Sequence of chain 1.A:
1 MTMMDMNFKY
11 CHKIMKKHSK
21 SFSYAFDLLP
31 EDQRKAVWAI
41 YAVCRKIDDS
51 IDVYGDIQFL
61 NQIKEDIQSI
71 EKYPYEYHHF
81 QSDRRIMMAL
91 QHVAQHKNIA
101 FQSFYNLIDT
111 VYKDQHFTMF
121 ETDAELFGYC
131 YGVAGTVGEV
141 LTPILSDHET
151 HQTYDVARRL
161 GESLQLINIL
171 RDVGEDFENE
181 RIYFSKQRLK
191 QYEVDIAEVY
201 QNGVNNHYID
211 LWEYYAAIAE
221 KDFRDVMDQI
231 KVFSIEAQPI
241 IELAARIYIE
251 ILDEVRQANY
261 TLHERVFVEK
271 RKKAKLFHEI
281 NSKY

A small-molecule ligand and the protein it binds are described below.
Small molecule (SMILES): O[C@]1(c2ccc(-c3ccccc3)cc2)CN2CCC1CC2

Binding-site contacts:
Ligand atom CAM contacts residue POP1 of chain 1.F at 2.6 Å.
Ligand atom CAL contacts residue ASP48 of chain 1.A at 4.1 Å.
Ligand atom CAN contacts residue ASP48 of chain 1.A at 3.7 Å.
Ligand atom CAF contacts residue ALA134 of chain 1.A at 3.6 Å (hydrophobic).
Ligand atom CAJ contacts residue VAL133 of chain 1.A at 3.9 Å (hydrophobic).
Ligand atom NAT contacts residue POP1 of chain 1.F at 2.9 Å (h-bond).
Ligand atom CAF contacts residue VAL137 of chain 1.A at 3.8 Å (hydrophobic).
Ligand atom CAF contacts residue LEU164 of chain 1.A at 4.0 Å (hydrophobic).
Ligand atom NAT contacts residue GLN165 of chain 1.A at 3.6 Å.
Ligand atom CAB contacts residue LEU160 of chain 1.A at 4.0 Å (hydrophobic).
Ligand atom CAQ contacts residue VAL137 of chain 1.A at 3.7 Å (hydrophobic).
Ligand atom CAB contacts residue LEU141 of chain 1.A at 3.8 Å (hydrophobic).
Ligand atom CAJ contacts residue ALA134 of chain 1.A at 3.8 Å (hydrophobic).
Ligand atom CAM contacts residue ARG45 of chain 1.A at 3.8 Å.
Ligand atom OAA contacts residue VAL137 of chain 1.A at 3.9 Å.
Ligand atom CAB contacts residue LEU164 of chain 1.A at 3.8 Å (hydrophobic).
Ligand atom CAD contacts residue GLY161 of chain 1.A at 3.6 Å.
Ligand atom CAP contacts residue VAL137 of chain 1.A at 4.0 Å (hydrophobic).
Ligand atom CAM contacts residue ASN168 of chain 1.A at 4.0 Å.
Ligand atom CAC contacts residue LEU164 of chain 1.A at 3.5 Å (hydrophobic).
Ligand atom CAO contacts residue POP1 of chain 1.F at 3.8 Å.
Ligand atom CAG contacts residue PHE22 of chain 1.A at 3.5 Å (hydrophobic).
Ligand atom CAO contacts residue VAL133 of chain 1.A at 3.9 Å (hydrophobic).
Ligand atom CAD contacts residue GLY138 of chain 1.A at 3.6 Å.
Ligand atom CAH contacts residue ALA134 of chain 1.A at 3.8 Å (hydrophobic).
Ligand atom CAE contacts residue LEU164 of chain 1.A at 3.5 Å (hydrophobic).
Ligand atom CAJ contacts residue VAL137 of chain 1.A at 3.9 Å (hydrophobic).
Ligand atom CAP contacts residue LEU164 of chain 1.A at 3.8 Å (hydrophobic).
Ligand atom CAH contacts residue VAL137 of chain 1.A at 3.9 Å (hydrophobic).
Ligand atom CAK contacts residue ARG45 of chain 1.A at 3.7 Å.
Ligand atom OAA contacts residue VAL133 of chain 1.A at 3.4 Å (h-bond).
Ligand atom CAK contacts residue POP1 of chain 1.F at 4.0 Å.
Ligand atom CAO contacts residue GLN165 of chain 1.A at 3.1 Å.
Ligand atom CAN contacts residue POP1 of chain 1.F at 3.6 Å.
Ligand atom CAL contacts residue ARG45 of chain 1.A at 3.9 Å.
Ligand atom CAI contacts residue PHE22 of chain 1.A at 3.8 Å (hydrophobic).
Ligand atom CAF contacts residue GLY161 of chain 1.A at 3.6 Å.
Ligand atom CAG contacts residue VAL137 of chain 1.A at 3.8 Å (hydrophobic).
Ligand atom CAF contacts residue GLY138 of chain 1.A at 3.9 Å.
Ligand atom CAC contacts residue LEU141 of chain 1.A at 3.8 Å (hydrophobic).